Binding-site contacts:
Ligand atom CD contacts residue HIS46 of chain 1.A at 3.4 Å.
Ligand atom NH1 contacts residue GLY221 of chain 1.A at 2.9 Å (h-bond).
Ligand atom NE contacts residue SER193 of chain 1.A at 3.5 Å (h-bond).
Ligand atom CA contacts residue TYR51 of chain 1.A at 3.4 Å (hydrophobic).
Ligand atom CZ contacts residue SER193 of chain 1.A at 3.3 Å.
Ligand atom CA contacts residue HIS94 of chain 1.A at 3.3 Å.
Ligand atom N contacts residue SER217 of chain 1.A at 3.5 Å (h-bond).
Ligand atom OE1 contacts residue GLY196 of chain 1.A at 2.9 Å (h-bond).
Ligand atom ND2 contacts residue TYR57 of chain 1.A at 3.1 Å (h-bond).
Ligand atom CB contacts residue CYS47 of chain 1.A at 3.3 Å (hydrophobic).
Ligand atom NH1 contacts residue ASP192 of chain 1.A at 3.2 Å (salt-bridge).
Ligand atom C contacts residue HIS46 of chain 1.A at 3.3 Å.
Ligand atom CA contacts residue ASP50 of chain 1.A at 3.4 Å.
Ligand atom O contacts residue TYR51 of chain 1.A at 3.6 Å.
Ligand atom CG contacts residue ALA198 of chain 1.A at 3.5 Å (hydrophobic).
Ligand atom CB contacts residue VAL30 of chain 1.A at 3.5 Å (hydrophobic).
Ligand atom CA contacts residue HIS46 of chain 1.A at 3.2 Å.
Ligand atom OE2 contacts residue HIS46 of chain 1.A at 2.8 Å (h-bond).
Ligand atom ND1 contacts residue ASP50 of chain 1.A at 3.6 Å (salt-bridge).
Ligand atom CG contacts residue CYS31 of chain 1.A at 3.4 Å (hydrophobic).
Ligand atom CA contacts residue GLN195 of chain 1.A at 3.1 Å.
Ligand atom O contacts residue HIS94 of chain 1.A at 3.4 Å.
Ligand atom CG contacts residue ASP50 of chain 1.A at 3.6 Å.
Ligand atom CD contacts residue ALA198 of chain 1.A at 3.2 Å (hydrophobic).
Ligand atom NH2 contacts residue ASP192 of chain 1.A at 2.5 Å (salt-bridge).
Ligand atom O contacts residue GLN195 of chain 1.A at 3.6 Å.
Ligand atom NH2 contacts residue SER193 of chain 1.A at 2.8 Å (h-bond).
Ligand atom N contacts residue ASP50 of chain 1.A at 3.0 Å (salt-bridge).
Ligand atom ND2 contacts residue CYS47 of chain 1.A at 2.7 Å (h-bond).
Ligand atom CZ contacts residue ASP192 of chain 1.A at 3.5 Å.
Ligand atom CB contacts residue TYR51 of chain 1.A at 3.4 Å (hydrophobic).
Ligand atom OD1 contacts residue ARG20 of chain 1.A at 3.1 Å (salt-bridge).
Ligand atom OE1 contacts residue ALA198 of chain 1.A at 3.1 Å.
Ligand atom CG contacts residue HIS46 of chain 1.A at 3.5 Å.
Ligand atom O contacts residue HIS46 of chain 1.A at 3.0 Å.
Ligand atom C contacts residue GLN195 of chain 1.A at 3.5 Å.
Ligand atom NH2 contacts residue GLY229 of chain 1.A at 3.1 Å.
Ligand atom CG contacts residue CYS47 of chain 1.A at 3.5 Å (hydrophobic).
Ligand atom NE2 contacts residue HIS46 of chain 1.A at 3.3 Å (h-bond).
Ligand atom N contacts residue HIS46 of chain 1.A at 3.2 Å (h-bond).

Sequence of chain 1.A:
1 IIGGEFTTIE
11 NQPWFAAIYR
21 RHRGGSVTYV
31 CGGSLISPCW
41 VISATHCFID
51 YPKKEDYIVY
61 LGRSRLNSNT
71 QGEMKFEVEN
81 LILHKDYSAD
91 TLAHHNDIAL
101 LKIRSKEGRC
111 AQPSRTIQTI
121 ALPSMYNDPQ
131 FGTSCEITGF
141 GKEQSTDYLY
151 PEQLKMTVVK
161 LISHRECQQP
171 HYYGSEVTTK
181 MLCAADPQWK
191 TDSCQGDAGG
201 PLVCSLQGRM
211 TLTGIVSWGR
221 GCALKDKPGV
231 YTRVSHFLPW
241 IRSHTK

The small molecule below binds the protein below.
Small molecule (SMILES): CC(C)C[C@@H]1NC(=O)CNC(=O)[C@H](CCCN=C(N)N)NC(=O)[C@H](C)NC(=O)[C@H](CO)NC(=O)[C@@H](N)CSSC[C@@H](C(=O)O)NC(=O)[C@H](C)NC(=O)[C@H](C)NC(=O)[C@H](Cc2cnc[nH]2)NC(=O)[C@H](CC(N)=O)NC(=O)[C@H](CCC(=O)O)NC1=O